Binding-site contacts:
Ligand atom O2 contacts residue GLY179 of chain 1.A at 3.4 Å (h-bond).
Ligand atom C9 contacts residue MET267 of chain 1.A at 3.3 Å (hydrophobic).
Ligand atom C8 contacts residue ASP127 of chain 1.A at 3.8 Å.
Ligand atom C14 contacts residue IMP1 of chain 1.C at 3.7 Å.
Ligand atom C1 contacts residue IMP1 of chain 1.C at 3.6 Å.
Ligand atom O1 contacts residue GLY179 of chain 1.A at 3.6 Å (h-bond).
Ligand atom O1 contacts residue CYS184 of chain 1.A at 3.7 Å.
Ligand atom O4 contacts residue THR186 of chain 1.A at 3.7 Å.
Ligand atom O6 contacts residue SER129 of chain 1.A at 3.0 Å (h-bond).
Ligand atom C12 contacts residue IMP1 of chain 1.C at 3.7 Å.
Ligand atom C17 contacts residue IMP1 of chain 1.C at 3.7 Å.
Ligand atom C9 contacts residue GLY268 of chain 1.A at 3.9 Å.
Ligand atom O2 contacts residue ILE178 of chain 1.A at 3.6 Å.
Ligand atom C10 contacts residue IMP1 of chain 1.C at 3.9 Å.
Ligand atom C17 contacts residue GLY268 of chain 1.A at 3.7 Å.
Ligand atom O6 contacts residue SER128 of chain 1.A at 3.5 Å.
Ligand atom C8 contacts residue SER128 of chain 1.A at 3.9 Å.
Ligand atom O4 contacts residue IMP1 of chain 1.C at 3.0 Å.
Ligand atom C7 contacts residue SER128 of chain 1.A at 3.7 Å.
Ligand atom C16 contacts residue SER129 of chain 1.A at 3.6 Å.
Ligand atom C12 contacts residue SER128 of chain 1.A at 4.0 Å.
Ligand atom O5 contacts residue SER129 of chain 1.A at 2.7 Å (h-bond).
Ligand atom C15 contacts residue IMP1 of chain 1.C at 3.3 Å.
Ligand atom C10 contacts residue ASN156 of chain 1.A at 3.5 Å.
Ligand atom C11 contacts residue IMP1 of chain 1.C at 3.9 Å.
Ligand atom C1 contacts residue GLY179 of chain 1.A at 3.9 Å.
Ligand atom C2 contacts residue GLY268 of chain 1.A at 4.0 Å.
Ligand atom C15 contacts residue SER129 of chain 1.A at 3.6 Å.
Ligand atom O4 contacts residue SER129 of chain 1.A at 3.9 Å.
Ligand atom C10 contacts residue GLY177 of chain 1.A at 3.0 Å.
Ligand atom C1 contacts residue THR186 of chain 1.A at 3.9 Å.
Ligand atom C7 contacts residue ASN156 of chain 1.A at 3.7 Å.
Ligand atom C16 contacts residue IMP1 of chain 1.C at 3.4 Å.
Ligand atom C6 contacts residue SER129 of chain 1.A at 3.4 Å.
Ligand atom O1 contacts residue IMP1 of chain 1.C at 3.5 Å.
Ligand atom C11 contacts residue SER129 of chain 1.A at 3.8 Å.
Ligand atom C8 contacts residue SER129 of chain 1.A at 4.0 Å.
Ligand atom O2 contacts residue GLY177 of chain 1.A at 3.2 Å (h-bond).
Ligand atom O1 contacts residue THR186 of chain 1.A at 2.8 Å (h-bond).
Ligand atom C7 contacts residue IMP1 of chain 1.C at 3.4 Å.

Sequence of chain 1.A:
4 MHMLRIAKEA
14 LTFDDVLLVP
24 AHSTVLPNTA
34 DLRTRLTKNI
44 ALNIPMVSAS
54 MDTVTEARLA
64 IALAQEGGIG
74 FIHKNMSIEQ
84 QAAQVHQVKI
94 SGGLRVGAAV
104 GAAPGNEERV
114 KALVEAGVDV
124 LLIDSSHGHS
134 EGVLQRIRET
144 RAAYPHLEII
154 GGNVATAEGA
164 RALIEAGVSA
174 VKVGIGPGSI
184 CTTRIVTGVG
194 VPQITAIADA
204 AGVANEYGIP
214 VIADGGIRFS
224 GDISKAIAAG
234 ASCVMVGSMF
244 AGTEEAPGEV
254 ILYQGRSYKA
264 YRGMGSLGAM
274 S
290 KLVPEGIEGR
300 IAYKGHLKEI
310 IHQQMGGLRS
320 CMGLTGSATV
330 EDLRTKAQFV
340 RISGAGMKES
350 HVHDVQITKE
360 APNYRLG

This protein binds this small molecule.
Small molecule (SMILES): COc1c(C)c2c(c(O)c1C/C=C(\C)CCC(=O)O)C(=O)OC2